Sequence of chain 1.B:
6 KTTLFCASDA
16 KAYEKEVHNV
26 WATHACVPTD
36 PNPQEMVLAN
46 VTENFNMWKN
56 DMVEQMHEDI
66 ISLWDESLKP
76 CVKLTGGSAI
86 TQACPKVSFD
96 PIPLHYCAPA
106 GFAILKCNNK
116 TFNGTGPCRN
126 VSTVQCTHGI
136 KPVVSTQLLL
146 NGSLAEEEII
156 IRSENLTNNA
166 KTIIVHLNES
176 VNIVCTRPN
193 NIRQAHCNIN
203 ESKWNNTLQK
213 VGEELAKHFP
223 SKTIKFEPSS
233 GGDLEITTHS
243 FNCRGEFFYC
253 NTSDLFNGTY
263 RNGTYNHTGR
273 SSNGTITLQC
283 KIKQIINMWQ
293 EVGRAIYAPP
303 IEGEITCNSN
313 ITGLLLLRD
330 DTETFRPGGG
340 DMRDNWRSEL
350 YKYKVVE

Binding-site contacts:
Ligand atom F25 contacts residue VAL139 of chain 1.B at 3.6 Å.
Ligand atom N30 contacts residue GLU293 of chain 1.B at 3.4 Å (salt-bridge).
Ligand atom CL23 contacts residue PHE243 of chain 1.B at 3.6 Å.
Ligand atom O27 contacts residue MET341 of chain 1.B at 3.4 Å.
Ligand atom F38 contacts residue GLN292 of chain 1.B at 3.6 Å.
Ligand atom C02 contacts residue GLY339 of chain 1.B at 3.4 Å.
Ligand atom C20 contacts residue ILE288 of chain 1.B at 3.5 Å (hydrophobic).
Ligand atom C14 contacts residue GLY339 of chain 1.B at 3.6 Å.
Ligand atom C06 contacts residue ILE238 of chain 1.B at 3.7 Å (hydrophobic).
Ligand atom C11 contacts residue GLY338 of chain 1.B at 3.5 Å.
Ligand atom C19 contacts residue ASN289 of chain 1.B at 3.4 Å.
Ligand atom C24 contacts residue SER242 of chain 1.B at 3.4 Å.
Ligand atom F25 contacts residue SER242 of chain 1.B at 3.2 Å.
Ligand atom C13 contacts residue GLY339 of chain 1.B at 3.5 Å.
Ligand atom N30 contacts residue MET290 of chain 1.B at 2.8 Å (h-bond).
Ligand atom N32 contacts residue MET290 of chain 1.B at 3.0 Å (h-bond).
Ligand atom N15 contacts residue GLY339 of chain 1.B at 2.9 Å (h-bond).
Ligand atom N32 contacts residue GLU293 of chain 1.B at 3.5 Å (salt-bridge).
Ligand atom O28 contacts residue MET290 of chain 1.B at 3.1 Å (h-bond).
Ligand atom O28 contacts residue ASN289 of chain 1.B at 3.3 Å (h-bond).
Ligand atom N32 contacts residue GLY295 of chain 1.B at 3.1 Å (h-bond).
Ligand atom N18 contacts residue GLU237 of chain 1.B at 3.3 Å.
Ligand atom C04 contacts residue GLY339 of chain 1.B at 3.4 Å.
Ligand atom C19 contacts residue GLU237 of chain 1.B at 3.4 Å.
Ligand atom C26 contacts residue SER242 of chain 1.B at 3.6 Å.
Ligand atom C05 contacts residue GLY339 of chain 1.B at 3.6 Å.
Ligand atom F25 contacts residue SER140 of chain 1.B at 3.5 Å.
Ligand atom O27 contacts residue GLY339 of chain 1.B at 3.4 Å (h-bond).
Ligand atom C20 contacts residue ASN289 of chain 1.B at 3.0 Å.
Ligand atom N03 contacts residue GLY339 of chain 1.B at 3.2 Å (h-bond).
Ligand atom F38 contacts residue GLU293 of chain 1.B at 3.3 Å.
Ligand atom O34 contacts residue TRP291 of chain 1.B at 3.3 Å (h-bond).
Ligand atom C16 contacts residue MET290 of chain 1.B at 3.6 Å (hydrophobic).
Ligand atom C21 contacts residue ILE288 of chain 1.B at 3.6 Å (hydrophobic).
Ligand atom C35 contacts residue TRP291 of chain 1.B at 3.5 Å (hydrophobic).
Ligand atom O27 contacts residue TRP291 of chain 1.B at 3.6 Å.
Ligand atom C17 contacts residue TRP291 of chain 1.B at 3.7 Å (hydrophobic).
Ligand atom N18 contacts residue ASN289 of chain 1.B at 2.8 Å (h-bond).
Ligand atom C31 contacts residue MET290 of chain 1.B at 3.3 Å (hydrophobic).
Ligand atom CL23 contacts residue PHE249 of chain 1.B at 3.7 Å.

A protein and the small-molecule ligand that binds it are described below.
Small molecule (SMILES): [H]/N=C(/N)NC[C@@H]1[C@@H](NC(=O)C(=O)Nc2ccc(Cl)c(F)c2)c2ccc(CNC)cc2N1C(=O)OCC(F)(F)F